Sequence of chain 1.E:
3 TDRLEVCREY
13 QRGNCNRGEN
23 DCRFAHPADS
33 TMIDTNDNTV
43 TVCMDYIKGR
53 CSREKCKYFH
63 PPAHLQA

A protein and the small-molecule ligand that binds it are described below.
Small molecule (SMILES): Nc1ccn([C@@H]2O[C@H](CO[P](=O)(O)O[C@H]3[C@@H](O)[C@H](n4cnc5c(=O)nc(N)[nH]c54)O[C@@H]3COP(=O)(O)O)[C@@H](O[P](=O)(O)OC[C@H]3O[C@@H](n4ccc(=O)[nH]c4=O)[C@H](O)[C@@H]3O[P](=O)(O)OC[C@H]3O[C@@H](n4cnc5c(=O)nc(N)[nH]c54)[C@H](O)[C@@H]3O[P](=O)(O)OC[C@H]3O[C@@H](n4ccc(=O)[nH]c4=O)[C@H](O)[C@@H]3O)[C@H]2O)c(=O)n1

Binding-site contacts:
Ligand atom C2 contacts residue ASP4 of chain 1.E at 3.8 Å.
Ligand atom C4 contacts residue TYR60 of chain 1.E at 3.6 Å (hydrophobic).
Ligand atom O2' contacts residue TYR60 of chain 1.E at 2.6 Å (h-bond).
Ligand atom C2' contacts residue TYR60 of chain 1.E at 3.6 Å (hydrophobic).
Ligand atom N1 contacts residue TYR60 of chain 1.E at 3.8 Å.
Ligand atom N2 contacts residue CYS45 of chain 1.E at 3.2 Å (h-bond).
Ligand atom C2 contacts residue ARG55 of chain 1.E at 3.6 Å.
Ligand atom O2 contacts residue MET46 of chain 1.E at 3.8 Å.
Ligand atom C2 contacts residue TYR60 of chain 1.E at 3.5 Å (hydrophobic).
Ligand atom C2 contacts residue MET46 of chain 1.E at 3.5 Å (hydrophobic).
Ligand atom N3 contacts residue ASP4 of chain 1.E at 3.0 Å (salt-bridge).
Ligand atom C2' contacts residue ASP47 of chain 1.E at 3.4 Å.
Ligand atom O6 contacts residue CYS58 of chain 1.E at 3.7 Å.
Ligand atom N1 contacts residue ARG55 of chain 1.E at 3.2 Å (salt-bridge).
Ligand atom N7 contacts residue LYS59 of chain 1.E at 3.2 Å (salt-bridge).
Ligand atom C5 contacts residue TYR60 of chain 1.E at 3.8 Å (hydrophobic).
Ligand atom O2 contacts residue ASP4 of chain 1.E at 3.4 Å.
Ligand atom C5 contacts residue ARG55 of chain 1.E at 3.5 Å.
Ligand atom N4 contacts residue THR43 of chain 1.E at 3.3 Å.
Ligand atom N4 contacts residue VAL44 of chain 1.E at 2.8 Å (h-bond).
Ligand atom C4 contacts residue MET46 of chain 1.E at 3.8 Å (hydrophobic).
Ligand atom N3 contacts residue TYR60 of chain 1.E at 3.7 Å.
Ligand atom O2 contacts residue ASP47 of chain 1.E at 3.0 Å (salt-bridge).
Ligand atom O4 contacts residue ASP4 of chain 1.E at 3.8 Å.
Ligand atom N1 contacts residue CYS58 of chain 1.E at 3.3 Å (h-bond).
Ligand atom O2' contacts residue ASP47 of chain 1.E at 2.5 Å (salt-bridge).
Ligand atom N3 contacts residue VAL44 of chain 1.E at 3.5 Å (h-bond).
Ligand atom N3 contacts residue MET46 of chain 1.E at 3.0 Å (h-bond).
Ligand atom N3 contacts residue TYR60 of chain 1.E at 3.4 Å.
Ligand atom C4 contacts residue VAL44 of chain 1.E at 3.6 Å (hydrophobic).
Ligand atom O6 contacts residue LYS59 of chain 1.E at 2.9 Å (salt-bridge).
Ligand atom C6 contacts residue ARG55 of chain 1.E at 3.4 Å.
Ligand atom O6 contacts residue ARG55 of chain 1.E at 3.4 Å.
Ligand atom N2 contacts residue TYR60 of chain 1.E at 3.7 Å.
Ligand atom C4 contacts residue ARG55 of chain 1.E at 3.6 Å.
Ligand atom N2 contacts residue ASP47 of chain 1.E at 3.7 Å.
Ligand atom O2 contacts residue MET46 of chain 1.E at 3.2 Å (h-bond).
Ligand atom O4' contacts residue MET46 of chain 1.E at 3.4 Å.
Ligand atom C4 contacts residue TYR60 of chain 1.E at 3.6 Å (hydrophobic).
Ligand atom C6 contacts residue LYS59 of chain 1.E at 3.8 Å.